Sequence of chain 1.M:
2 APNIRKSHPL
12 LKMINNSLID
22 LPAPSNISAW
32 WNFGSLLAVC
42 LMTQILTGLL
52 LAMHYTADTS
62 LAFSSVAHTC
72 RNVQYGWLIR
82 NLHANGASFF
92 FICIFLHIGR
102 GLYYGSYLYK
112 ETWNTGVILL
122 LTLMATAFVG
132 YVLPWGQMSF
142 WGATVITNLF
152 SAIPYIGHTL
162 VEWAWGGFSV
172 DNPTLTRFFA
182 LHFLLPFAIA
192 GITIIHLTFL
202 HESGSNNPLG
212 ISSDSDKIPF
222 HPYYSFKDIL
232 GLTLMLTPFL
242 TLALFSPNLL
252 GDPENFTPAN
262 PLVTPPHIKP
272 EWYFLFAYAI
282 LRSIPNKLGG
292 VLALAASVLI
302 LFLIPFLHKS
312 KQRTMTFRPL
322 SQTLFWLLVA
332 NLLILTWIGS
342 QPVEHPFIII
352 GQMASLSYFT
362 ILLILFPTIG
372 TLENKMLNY

The small molecule below binds the protein below.
Small molecule (SMILES): CO/N=C(/C(=O)OC)c1ccccc1CO/N=C(/C)c1cccc(C(F)(F)F)c1

Binding-site contacts:
Ligand atom CAB contacts residue LYS270 of chain 1.M at 3.4 Å.
Ligand atom CAM contacts residue GLU272 of chain 1.M at 3.5 Å.
Ligand atom CAG contacts residue ILE147 of chain 1.M at 3.7 Å (hydrophobic).
Ligand atom OAE contacts residue PHE129 of chain 1.M at 3.3 Å.
Ligand atom CAB contacts residue GLY143 of chain 1.M at 3.6 Å.
Ligand atom CAM contacts residue PHE275 of chain 1.M at 3.7 Å (hydrophobic).
Ligand atom CAA contacts residue GLY143 of chain 1.M at 3.7 Å.
Ligand atom CBA contacts residue LEU295 of chain 1.M at 3.6 Å (hydrophobic).
Ligand atom OAE contacts residue GLY143 of chain 1.M at 3.4 Å.
Ligand atom CAI contacts residue PRO271 of chain 1.M at 3.8 Å (hydrophobic).
Ligand atom FBC contacts residue PHE129 of chain 1.M at 3.4 Å.
Ligand atom FBC contacts residue MET125 of chain 1.M at 3.3 Å.
Ligand atom NAD contacts residue PHE129 of chain 1.M at 3.6 Å.
Ligand atom CAK contacts residue TYR132 of chain 1.M at 3.5 Å (hydrophobic).
Ligand atom CAP contacts residue PHE129 of chain 1.M at 3.5 Å (hydrophobic).
Ligand atom CAH contacts residue PRO271 of chain 1.M at 3.7 Å (hydrophobic).
Ligand atom CAM contacts residue TYR274 of chain 1.M at 3.1 Å (hydrophobic).
Ligand atom NAD contacts residue TYR132 of chain 1.M at 3.4 Å.
Ligand atom CAF contacts residue VAL133 of chain 1.M at 3.2 Å (hydrophobic).
Ligand atom CAB contacts residue PRO271 of chain 1.M at 3.3 Å (hydrophobic).
Ligand atom CAP contacts residue ILE147 of chain 1.M at 3.3 Å (hydrophobic).
Ligand atom OAN contacts residue GLU272 of chain 1.M at 2.9 Å (salt-bridge).
Ligand atom OAL contacts residue ALA128 of chain 1.M at 3.7 Å.
Ligand atom OAN contacts residue PRO271 of chain 1.M at 3.4 Å.
Ligand atom CAZ contacts residue LEU295 of chain 1.M at 3.5 Å (hydrophobic).
Ligand atom CAA contacts residue PRO271 of chain 1.M at 3.5 Å (hydrophobic).
Ligand atom NAR contacts residue ILE147 of chain 1.M at 3.6 Å.
Ligand atom CAF contacts residue GLY143 of chain 1.M at 3.7 Å.
Ligand atom CAJ contacts residue TYR132 of chain 1.M at 3.5 Å (hydrophobic).
Ligand atom FBC contacts residue PHE275 of chain 1.M at 3.6 Å.
Ligand atom CAZ contacts residue ALA278 of chain 1.M at 3.8 Å (hydrophobic).
Ligand atom CAC contacts residue PRO271 of chain 1.M at 3.5 Å (hydrophobic).
Ligand atom OAE contacts residue ALA144 of chain 1.M at 3.5 Å (h-bond).
Ligand atom OAQ contacts residue PHE275 of chain 1.M at 3.0 Å.
Ligand atom CAF contacts residue ALA144 of chain 1.M at 3.4 Å (hydrophobic).
Ligand atom NAR contacts residue PHE275 of chain 1.M at 3.5 Å.
Ligand atom CAF contacts residue PHE129 of chain 1.M at 3.1 Å (hydrophobic).
Ligand atom OAL contacts residue PHE275 of chain 1.M at 3.5 Å.
Ligand atom OAL contacts residue TYR132 of chain 1.M at 3.2 Å.
Ligand atom CAG contacts residue PRO271 of chain 1.M at 3.8 Å (hydrophobic).